Sequence of chain 2.A:
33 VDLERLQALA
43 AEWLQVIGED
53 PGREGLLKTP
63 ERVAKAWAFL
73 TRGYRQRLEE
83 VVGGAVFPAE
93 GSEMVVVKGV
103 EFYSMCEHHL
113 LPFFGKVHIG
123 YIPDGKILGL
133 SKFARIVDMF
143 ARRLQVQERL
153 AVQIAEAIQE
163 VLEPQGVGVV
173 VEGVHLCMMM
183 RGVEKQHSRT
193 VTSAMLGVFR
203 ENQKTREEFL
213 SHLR

Sequence of chain 1.A:
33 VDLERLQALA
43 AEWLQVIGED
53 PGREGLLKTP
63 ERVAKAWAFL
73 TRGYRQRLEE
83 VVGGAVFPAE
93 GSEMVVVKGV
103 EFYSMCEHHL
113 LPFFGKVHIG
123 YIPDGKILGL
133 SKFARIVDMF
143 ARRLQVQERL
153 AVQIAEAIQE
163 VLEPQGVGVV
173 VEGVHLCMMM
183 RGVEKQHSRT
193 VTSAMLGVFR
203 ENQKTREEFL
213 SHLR

Binding-site contacts:
Ligand atom N2 contacts residue GLU150 of chain 1.E at 2.6 Å (salt-bridge).
Ligand atom O3' contacts residue LYS134 of chain 1.A at 3.5 Å.
Ligand atom O3' contacts residue GLY131 of chain 1.A at 3.4 Å.
Ligand atom O2G contacts residue ARG183 of chain 1.E at 2.8 Å (salt-bridge).
Ligand atom N7 contacts residue HIS110 of chain 1.E at 3.2 Å (h-bond).
Ligand atom O8 contacts residue HIS110 of chain 1.E at 3.4 Å (h-bond).
Ligand atom C2 contacts residue LEU132 of chain 1.A at 3.4 Å (hydrophobic).
Ligand atom O3B contacts residue LYS134 of chain 1.A at 3.3 Å (salt-bridge).
Ligand atom N9 contacts residue HIS110 of chain 1.E at 3.4 Å (h-bond).
Ligand atom O3A contacts residue ARG64 of chain 2.A at 3.3 Å.
Ligand atom C3' contacts residue SER133 of chain 1.A at 3.1 Å.
Ligand atom O8 contacts residue ZN1 of chain 1.O at 2.0 Å.
Ligand atom O2' contacts residue SER133 of chain 1.A at 2.8 Å (h-bond).
Ligand atom O1B contacts residue ARG183 of chain 1.E at 3.3 Å (salt-bridge).
Ligand atom N1 contacts residue GLU150 of chain 1.E at 2.8 Å (salt-bridge).
Ligand atom PG contacts residue SER133 of chain 1.A at 3.4 Å.
Ligand atom N3 contacts residue GLY131 of chain 1.A at 3.5 Å.
Ligand atom O3G contacts residue SER133 of chain 1.A at 2.5 Å (h-bond).
Ligand atom C8 contacts residue HIS110 of chain 1.E at 3.1 Å.
Ligand atom O1B contacts residue HIS111 of chain 1.E at 2.5 Å (h-bond).
Ligand atom O2A contacts residue LYS134 of chain 1.A at 3.1 Å (salt-bridge).
Ligand atom O8 contacts residue HIS111 of chain 1.E at 3.4 Å (h-bond).
Ligand atom O3G contacts residue ARG137 of chain 1.A at 2.9 Å (salt-bridge).
Ligand atom O2' contacts residue LEU132 of chain 1.A at 3.4 Å (h-bond).
Ligand atom N7 contacts residue CYS108 of chain 1.E at 3.6 Å.
Ligand atom O3G contacts residue LYS134 of chain 1.A at 2.9 Å (salt-bridge).
Ligand atom O1G contacts residue ARG183 of chain 1.E at 2.8 Å (salt-bridge).
Ligand atom O3' contacts residue SER133 of chain 1.A at 2.5 Å (h-bond).
Ligand atom C8 contacts residue ZN1 of chain 1.O at 3.1 Å.
Ligand atom O8 contacts residue CYS179 of chain 1.E at 3.3 Å (h-bond).
Ligand atom C1' contacts residue GLY131 of chain 1.A at 3.6 Å.
Ligand atom C2 contacts residue GLU150 of chain 1.E at 3.5 Å.
Ligand atom N3 contacts residue LEU132 of chain 1.A at 3.2 Å (h-bond).
Ligand atom N2 contacts residue LEU130 of chain 1.A at 3.2 Å (h-bond).
Ligand atom O2G contacts residue ARG137 of chain 1.A at 2.8 Å (salt-bridge).
Ligand atom O4' contacts residue HIS110 of chain 1.E at 3.4 Å.
Ligand atom O1A contacts residue ARG64 of chain 2.A at 2.9 Å (salt-bridge).
Ligand atom O6 contacts residue VAL148 of chain 1.E at 3.3 Å.
Ligand atom O1G contacts residue SER133 of chain 1.A at 3.3 Å (h-bond).
Ligand atom O6 contacts residue GLN149 of chain 1.E at 2.7 Å (h-bond).

This protein binds this small molecule.
Small molecule (SMILES): Nc1nc2c([nH]c(=O)n2[C@@H]2O[C@H](CO[P](=O)(O)O[P](=O)(O)OP(=O)(O)O)[C@@H](O)[C@H]2O)c(=O)[nH]1

Sequence of chain 1.E:
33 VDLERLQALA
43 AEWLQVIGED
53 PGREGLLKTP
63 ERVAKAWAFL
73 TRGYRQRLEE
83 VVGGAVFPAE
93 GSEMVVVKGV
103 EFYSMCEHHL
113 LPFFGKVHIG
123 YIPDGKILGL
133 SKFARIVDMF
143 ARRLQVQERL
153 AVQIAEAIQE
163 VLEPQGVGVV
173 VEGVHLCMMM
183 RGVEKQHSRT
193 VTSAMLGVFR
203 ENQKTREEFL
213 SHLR